A protein and the small-molecule ligand that binds it are described below.
Small molecule (SMILES): Oc1nc(O)nc(O)n1

Sequence of chain 2.A:
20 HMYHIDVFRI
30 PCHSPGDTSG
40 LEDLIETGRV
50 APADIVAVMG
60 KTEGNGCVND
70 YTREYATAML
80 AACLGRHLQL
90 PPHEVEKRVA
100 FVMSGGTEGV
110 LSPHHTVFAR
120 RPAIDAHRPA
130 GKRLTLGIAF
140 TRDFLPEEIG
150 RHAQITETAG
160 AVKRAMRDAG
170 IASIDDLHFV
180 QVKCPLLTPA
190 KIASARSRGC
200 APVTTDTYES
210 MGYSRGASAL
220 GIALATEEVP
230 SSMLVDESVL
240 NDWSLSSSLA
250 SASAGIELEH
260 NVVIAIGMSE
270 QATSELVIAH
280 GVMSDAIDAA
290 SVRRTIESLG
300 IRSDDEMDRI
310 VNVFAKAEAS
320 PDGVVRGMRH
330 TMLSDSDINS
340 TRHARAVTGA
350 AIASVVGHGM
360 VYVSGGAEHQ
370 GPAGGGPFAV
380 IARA

Binding-site contacts:
Ligand atom OAC contacts residue ARG214 of chain 2.A at 2.8 Å (salt-bridge).
Ligand atom NAE contacts residue GLY65 of chain 2.A at 3.8 Å.
Ligand atom CAG contacts residue GLY65 of chain 2.A at 3.4 Å.
Ligand atom NAE contacts residue SER103 of chain 2.A at 2.8 Å (h-bond).
Ligand atom OAA contacts residue LYS182 of chain 2.A at 3.6 Å (salt-bridge).
Ligand atom OAB contacts residue GLY364 of chain 2.A at 2.7 Å (h-bond).
Ligand atom CAI contacts residue GLY65 of chain 2.A at 3.7 Å.
Ligand atom NAE contacts residue SER252 of chain 2.A at 3.6 Å.
Ligand atom NAF contacts residue ALA253 of chain 2.A at 2.7 Å (h-bond).
Ligand atom CAI contacts residue SER252 of chain 2.A at 3.5 Å.
Ligand atom OAA contacts residue GLY65 of chain 2.A at 3.8 Å.
Ligand atom NAF contacts residue ARG72 of chain 2.A at 3.8 Å.
Ligand atom NAF contacts residue SER252 of chain 2.A at 3.3 Å (h-bond).
Ligand atom CAG contacts residue SER103 of chain 2.A at 3.7 Å.
Ligand atom CAG contacts residue GLY104 of chain 2.A at 3.6 Å.
Ligand atom NAF contacts residue MET210 of chain 2.A at 3.7 Å.
Ligand atom CAG contacts residue ARG72 of chain 2.A at 3.8 Å.
Ligand atom NAE contacts residue GLY104 of chain 2.A at 3.0 Å (h-bond).
Ligand atom CAH contacts residue GLY364 of chain 2.A at 3.7 Å.
Ligand atom OAB contacts residue GLY104 of chain 2.A at 3.6 Å.
Ligand atom CAH contacts residue SER363 of chain 2.A at 3.6 Å.
Ligand atom CAG contacts residue SER252 of chain 2.A at 3.3 Å.
Ligand atom NAF contacts residue GLY65 of chain 2.A at 3.4 Å (h-bond).
Ligand atom CAG contacts residue ALA253 of chain 2.A at 3.5 Å (hydrophobic).
Ligand atom OAA contacts residue ALA253 of chain 2.A at 3.5 Å (h-bond).
Ligand atom OAA contacts residue ARG72 of chain 2.A at 2.9 Å (salt-bridge).
Ligand atom OAB contacts residue SER103 of chain 2.A at 3.0 Å (h-bond).
Ligand atom OAB contacts residue SER363 of chain 2.A at 3.2 Å.
Ligand atom OAC contacts residue MET210 of chain 2.A at 3.5 Å.
Ligand atom OAC contacts residue ALA253 of chain 2.A at 3.0 Å (h-bond).
Ligand atom N6 contacts residue SER363 of chain 2.A at 3.6 Å.
Ligand atom CAH contacts residue SER103 of chain 2.A at 3.2 Å.
Ligand atom CAH contacts residue GLY104 of chain 2.A at 3.7 Å.
Ligand atom CAH contacts residue ARG344 of chain 2.A at 3.4 Å.
Ligand atom OAA contacts residue SER103 of chain 2.A at 3.6 Å.
Ligand atom OAA contacts residue SER252 of chain 2.A at 3.8 Å.
Ligand atom OAB contacts residue ARG344 of chain 2.A at 3.0 Å (salt-bridge).
Ligand atom N6 contacts residue GLY364 of chain 2.A at 3.0 Å (h-bond).
Ligand atom OAA contacts residue GLY104 of chain 2.A at 2.8 Å (h-bond).
Ligand atom CAI contacts residue ALA253 of chain 2.A at 3.6 Å (hydrophobic).